This protein binds this small molecule.
Small molecule (SMILES): CC(=O)N[C@@H]1[C@@H](O)[C@H](O)[C@@H](CO)O[C@H]1O

Binding-site contacts:
Ligand atom C3 contacts residue ASN138 of chain 1.J at 3.8 Å.
Ligand atom C1 contacts residue GLY142 of chain 1.J at 4.4 Å.
Ligand atom O5 contacts residue GLY142 of chain 1.J at 4.2 Å.
Ligand atom O7 contacts residue ASN138 of chain 1.J at 3.5 Å (h-bond).
Ligand atom C2 contacts residue ASN138 of chain 1.J at 2.5 Å.
Ligand atom C7 contacts residue ASN138 of chain 1.J at 3.3 Å.
Ligand atom O5 contacts residue ASN138 of chain 1.J at 2.4 Å (h-bond).
Ligand atom C8 contacts residue GLY137 of chain 1.J at 3.7 Å.
Ligand atom C1 contacts residue ASN138 of chain 1.J at 1.5 Å.
Ligand atom C4 contacts residue ASN138 of chain 1.J at 4.2 Å.
Ligand atom C8 contacts residue ASN138 of chain 1.J at 3.7 Å.
Ligand atom C5 contacts residue ASN138 of chain 1.J at 3.7 Å.
Ligand atom N2 contacts residue ASN138 of chain 1.J at 3.0 Å (h-bond).

Sequence of chain 1.J:
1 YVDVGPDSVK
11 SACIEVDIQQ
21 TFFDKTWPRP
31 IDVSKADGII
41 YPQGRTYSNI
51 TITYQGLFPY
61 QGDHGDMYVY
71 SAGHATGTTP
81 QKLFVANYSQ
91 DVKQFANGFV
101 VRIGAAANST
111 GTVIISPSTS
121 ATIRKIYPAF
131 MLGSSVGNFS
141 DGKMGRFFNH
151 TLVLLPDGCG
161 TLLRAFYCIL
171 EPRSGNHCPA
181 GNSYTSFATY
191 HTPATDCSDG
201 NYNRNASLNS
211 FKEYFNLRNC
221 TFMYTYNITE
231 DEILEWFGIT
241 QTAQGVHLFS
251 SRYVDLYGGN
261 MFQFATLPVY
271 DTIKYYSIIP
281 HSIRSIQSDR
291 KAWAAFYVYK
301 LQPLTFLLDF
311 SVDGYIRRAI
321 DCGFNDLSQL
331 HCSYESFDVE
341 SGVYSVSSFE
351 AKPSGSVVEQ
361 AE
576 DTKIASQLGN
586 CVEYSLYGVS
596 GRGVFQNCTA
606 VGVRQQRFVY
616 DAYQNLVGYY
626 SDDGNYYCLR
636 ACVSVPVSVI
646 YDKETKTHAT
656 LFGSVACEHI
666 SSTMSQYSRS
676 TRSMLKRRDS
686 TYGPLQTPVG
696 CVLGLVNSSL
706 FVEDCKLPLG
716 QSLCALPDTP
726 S